Sequence of chain 1.B:
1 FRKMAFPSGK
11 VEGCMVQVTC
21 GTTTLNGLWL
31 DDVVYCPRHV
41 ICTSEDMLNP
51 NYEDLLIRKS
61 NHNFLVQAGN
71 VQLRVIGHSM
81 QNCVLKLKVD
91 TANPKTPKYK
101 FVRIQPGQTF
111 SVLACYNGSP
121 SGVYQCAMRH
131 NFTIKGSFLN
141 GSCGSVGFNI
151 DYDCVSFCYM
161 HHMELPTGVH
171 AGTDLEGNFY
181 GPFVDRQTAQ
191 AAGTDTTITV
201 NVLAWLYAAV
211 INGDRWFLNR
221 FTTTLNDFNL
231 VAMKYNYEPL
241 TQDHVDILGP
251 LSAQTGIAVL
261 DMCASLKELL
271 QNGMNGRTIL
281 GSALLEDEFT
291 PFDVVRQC

This protein binds this small molecule.
Small molecule (SMILES): COc1cccc2[nH]c(C(=O)N[C@@H](CC(C)C)C(=O)N[C@@H](C[C@@H]3CCNC3=O)[C@H](O)CO)cc12

Binding-site contacts:
Ligand atom N8 contacts residue GLU164 of chain 1.B at 2.8 Å (salt-bridge).
Ligand atom C29 contacts residue ASN140 of chain 1.B at 3.4 Å.
Ligand atom C1 contacts residue GLN187 of chain 1.B at 3.5 Å.
Ligand atom N23 contacts residue CYS143 of chain 1.B at 2.9 Å (h-bond).
Ligand atom C10 contacts residue GLN187 of chain 1.B at 3.2 Å.
Ligand atom C24 contacts residue CYS143 of chain 1.B at 2.7 Å (hydrophobic).
Ligand atom C3 contacts residue THR188 of chain 1.B at 3.5 Å.
Ligand atom O33 contacts residue HIS170 of chain 1.B at 3.7 Å.
Ligand atom C15 contacts residue HIS162 of chain 1.B at 3.4 Å.
Ligand atom O37 contacts residue CYS143 of chain 1.B at 3.0 Å (h-bond).
Ligand atom C32 contacts residue GLU164 of chain 1.B at 3.6 Å.
Ligand atom C6 contacts residue PRO166 of chain 1.B at 3.6 Å (hydrophobic).
Ligand atom O33 contacts residue PHE138 of chain 1.B at 3.4 Å.
Ligand atom N14 contacts residue GLN187 of chain 1.B at 3.0 Å (h-bond).
Ligand atom O35 contacts residue SER142 of chain 1.B at 3.6 Å (h-bond).
Ligand atom O33 contacts residue HIS161 of chain 1.B at 2.6 Å (h-bond).
Ligand atom O13 contacts residue GLU164 of chain 1.B at 2.9 Å (salt-bridge).
Ligand atom C7 contacts residue GLU164 of chain 1.B at 3.6 Å.
Ligand atom C20 contacts residue HIS162 of chain 1.B at 3.6 Å.
Ligand atom C17 contacts residue GLN187 of chain 1.B at 3.3 Å.
Ligand atom C36 contacts residue HIS39 of chain 1.B at 3.2 Å.
Ligand atom O13 contacts residue MET163 of chain 1.B at 3.3 Å.
Ligand atom C11 contacts residue THR188 of chain 1.B at 3.6 Å.
Ligand atom N31 contacts residue PHE138 of chain 1.B at 3.3 Å (h-bond).
Ligand atom C32 contacts residue HIS161 of chain 1.B at 3.7 Å.
Ligand atom O37 contacts residue HIS39 of chain 1.B at 2.9 Å (h-bond).
Ligand atom C36 contacts residue CYS143 of chain 1.B at 2.5 Å (hydrophobic).
Ligand atom C26 contacts residue CYS143 of chain 1.B at 3.2 Å (hydrophobic).
Ligand atom C21 contacts residue HIS162 of chain 1.B at 3.6 Å.
Ligand atom C18 contacts residue GLN187 of chain 1.B at 3.5 Å.
Ligand atom N23 contacts residue HIS162 of chain 1.B at 2.9 Å (h-bond).
Ligand atom C3 contacts residue ALA189 of chain 1.B at 3.6 Å (hydrophobic).
Ligand atom C4 contacts residue ALA189 of chain 1.B at 3.5 Å (hydrophobic).
Ligand atom O2 contacts residue THR188 of chain 1.B at 3.4 Å (h-bond).
Ligand atom C34 contacts residue CYS143 of chain 1.B at 1.8 Å (hydrophobic).
Ligand atom O35 contacts residue CYS143 of chain 1.B at 2.3 Å (h-bond).
Ligand atom N31 contacts residue GLU164 of chain 1.B at 3.3 Å (salt-bridge).
Ligand atom O33 contacts residue GLU164 of chain 1.B at 3.6 Å.
Ligand atom C30 contacts residue ASN140 of chain 1.B at 3.5 Å.
Ligand atom O2 contacts residue GLN187 of chain 1.B at 3.4 Å.